Binding-site contacts:
Ligand atom C1 contacts residue SER456 of chain 1.I at 4.2 Å.
Ligand atom C2 contacts residue SER461 of chain 1.I at 1.4 Å.
Ligand atom C4 contacts residue GLN462 of chain 1.I at 4.1 Å.
Ligand atom C9 contacts residue ALA439 of chain 1.I at 3.4 Å (hydrophobic).
Ligand atom O6 contacts residue SER461 of chain 1.I at 2.5 Å (h-bond).
Ligand atom O1B contacts residue SER458 of chain 1.I at 4.3 Å.
Ligand atom C5 contacts residue SER461 of chain 1.I at 3.7 Å.
Ligand atom C6 contacts residue SER461 of chain 1.I at 3.0 Å.
Ligand atom O4 contacts residue GLN462 of chain 1.I at 3.9 Å.
Ligand atom N7 contacts residue SER461 of chain 1.I at 4.5 Å.
Ligand atom C1 contacts residue GLY457 of chain 1.I at 3.4 Å.
Ligand atom C7 contacts residue SER461 of chain 1.I at 4.4 Å.
Ligand atom C6 contacts residue MET357 of chain 1.I at 4.4 Å (hydrophobic).
Ligand atom O1A contacts residue SER455 of chain 1.I at 4.5 Å.
Ligand atom N7 contacts residue ALA439 of chain 1.I at 3.8 Å.
Ligand atom C7 contacts residue ALA439 of chain 1.I at 4.0 Å (hydrophobic).
Ligand atom C9 contacts residue ALA440 of chain 1.I at 4.4 Å (hydrophobic).
Ligand atom O4 contacts residue SER461 of chain 1.I at 4.4 Å.
Ligand atom O1A contacts residue SER456 of chain 1.I at 3.2 Å.
Ligand atom O1A contacts residue SER461 of chain 1.I at 3.2 Å (h-bond).
Ligand atom N7 contacts residue MET357 of chain 1.I at 3.4 Å.
Ligand atom O1B contacts residue GLY457 of chain 1.I at 3.7 Å.
Ligand atom C5 contacts residue THR354 of chain 1.I at 3.7 Å.
Ligand atom O1B contacts residue SER461 of chain 1.I at 2.8 Å (h-bond).
Ligand atom O6 contacts residue SER456 of chain 1.I at 4.3 Å.
Ligand atom C4 contacts residue THR354 of chain 1.I at 3.4 Å.
Ligand atom C7 contacts residue MET357 of chain 1.I at 4.2 Å (hydrophobic).
Ligand atom C1 contacts residue SER461 of chain 1.I at 2.3 Å.
Ligand atom C7 contacts residue MET442 of chain 1.I at 4.3 Å (hydrophobic).
Ligand atom O1A contacts residue GLY457 of chain 1.I at 2.4 Å (h-bond).
Ligand atom N7 contacts residue MET442 of chain 1.I at 3.5 Å.
Ligand atom C8 contacts residue ALA439 of chain 1.I at 3.5 Å (hydrophobic).
Ligand atom O4 contacts residue THR355 of chain 1.I at 4.3 Å.
Ligand atom C4 contacts residue SER461 of chain 1.I at 3.1 Å.
Ligand atom C3 contacts residue SER461 of chain 1.I at 2.4 Å.
Ligand atom O8 contacts residue SER456 of chain 1.I at 4.1 Å.
Ligand atom O1B contacts residue GLY459 of chain 1.I at 3.6 Å (h-bond).
Ligand atom O4 contacts residue THR354 of chain 1.I at 2.2 Å (h-bond).
Ligand atom N5 contacts residue THR354 of chain 1.I at 4.0 Å.
Ligand atom O1A contacts residue SER458 of chain 1.I at 4.3 Å.

The small molecule below binds the protein below.
Small molecule (SMILES): C[C@H](O)[C@H](N)[C@@H]1O[C@](O)(C(=O)O)C[C@H](O)[C@@H]1N

Sequence of chain 1.I:
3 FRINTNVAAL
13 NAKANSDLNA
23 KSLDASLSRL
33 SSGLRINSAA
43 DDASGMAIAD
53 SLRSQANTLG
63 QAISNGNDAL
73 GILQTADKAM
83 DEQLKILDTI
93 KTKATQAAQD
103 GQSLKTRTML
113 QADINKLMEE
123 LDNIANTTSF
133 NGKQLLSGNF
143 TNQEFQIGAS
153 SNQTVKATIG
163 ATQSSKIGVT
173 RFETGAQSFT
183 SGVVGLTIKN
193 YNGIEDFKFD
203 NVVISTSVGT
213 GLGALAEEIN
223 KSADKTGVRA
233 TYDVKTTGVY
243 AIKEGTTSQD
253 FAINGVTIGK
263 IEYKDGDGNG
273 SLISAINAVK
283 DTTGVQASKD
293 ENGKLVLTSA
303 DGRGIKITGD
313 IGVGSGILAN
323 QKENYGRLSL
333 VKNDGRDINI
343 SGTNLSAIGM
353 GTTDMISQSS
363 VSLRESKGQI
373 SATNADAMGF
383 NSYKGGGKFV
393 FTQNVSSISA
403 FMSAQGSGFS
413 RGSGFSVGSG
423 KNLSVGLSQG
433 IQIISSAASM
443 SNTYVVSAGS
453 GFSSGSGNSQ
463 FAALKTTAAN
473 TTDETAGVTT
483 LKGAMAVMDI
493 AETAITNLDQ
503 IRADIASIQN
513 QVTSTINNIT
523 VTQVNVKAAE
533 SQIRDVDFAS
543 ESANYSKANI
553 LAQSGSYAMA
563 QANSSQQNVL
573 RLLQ